A small-molecule ligand and the protein it binds are described below.
Small molecule (SMILES): COc1ccc(C2=NN(C(C)C)C(=O)[C@@H]3CC=CC[C@H]23)cc1C#CC(=O)NCc1ccccc1

Sequence of chain 1.A:
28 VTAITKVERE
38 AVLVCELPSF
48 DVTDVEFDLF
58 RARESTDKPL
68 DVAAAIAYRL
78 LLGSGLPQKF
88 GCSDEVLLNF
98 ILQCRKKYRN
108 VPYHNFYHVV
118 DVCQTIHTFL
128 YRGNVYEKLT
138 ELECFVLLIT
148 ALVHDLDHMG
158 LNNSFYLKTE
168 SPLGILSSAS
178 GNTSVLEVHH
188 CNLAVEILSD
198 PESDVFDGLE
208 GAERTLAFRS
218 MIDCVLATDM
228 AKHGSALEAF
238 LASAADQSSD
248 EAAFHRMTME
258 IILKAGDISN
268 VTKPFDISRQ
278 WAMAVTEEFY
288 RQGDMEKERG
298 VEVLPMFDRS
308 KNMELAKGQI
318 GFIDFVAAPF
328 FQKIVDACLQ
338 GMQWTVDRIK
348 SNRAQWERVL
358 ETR

Binding-site contacts:
Ligand atom C6 contacts residue PHE319 of chain 1.A at 3.8 Å (hydrophobic).
Ligand atom C20 contacts residue MET227 of chain 1.A at 4.0 Å (hydrophobic).
Ligand atom C16 contacts residue PHE319 of chain 1.A at 3.6 Å (hydrophobic).
Ligand atom O1 contacts residue VAL282 of chain 1.A at 3.9 Å.
Ligand atom C17 contacts residue PHE319 of chain 1.A at 4.0 Å (hydrophobic).
Ligand atom C26 contacts residue ASP264 of chain 1.A at 3.5 Å.
Ligand atom C8 contacts residue GLN316 of chain 1.A at 3.7 Å.
Ligand atom C1 contacts residue GLN316 of chain 1.A at 3.9 Å.
Ligand atom C13 contacts residue GLY315 of chain 1.A at 3.9 Å.
Ligand atom O2 contacts residue GLN316 of chain 1.A at 2.9 Å (h-bond).
Ligand atom C9 contacts residue GLN316 of chain 1.A at 3.3 Å.
Ligand atom C17 contacts residue MET303 of chain 1.A at 3.9 Å (hydrophobic).
Ligand atom C2 contacts residue PHE319 of chain 1.A at 4.0 Å (hydrophobic).
Ligand atom C10 contacts residue GLN316 of chain 1.A at 3.5 Å.
Ligand atom C25 contacts residue MET227 of chain 1.A at 3.7 Å (hydrophobic).
Ligand atom C3 contacts residue ASN267 of chain 1.A at 3.8 Å.
Ligand atom O1 contacts residue GLN316 of chain 1.A at 3.4 Å (h-bond).
Ligand atom C11 contacts residue GLY315 of chain 1.A at 3.4 Å.
Ligand atom C1 contacts residue ALA279 of chain 1.A at 3.8 Å (hydrophobic).
Ligand atom C8 contacts residue PHE319 of chain 1.A at 4.0 Å (hydrophobic).
Ligand atom C10 contacts residue GLY315 of chain 1.A at 3.7 Å.
Ligand atom C22 contacts residue MET227 of chain 1.A at 3.6 Å (hydrophobic).
Ligand atom C2 contacts residue VAL282 of chain 1.A at 3.9 Å (hydrophobic).
Ligand atom N1 contacts residue GLY315 of chain 1.A at 4.0 Å.
Ligand atom C7 contacts residue VAL282 of chain 1.A at 4.0 Å (hydrophobic).
Ligand atom C14 contacts residue GLY318 of chain 1.A at 4.0 Å.
Ligand atom C27 contacts residue MET227 of chain 1.A at 3.9 Å (hydrophobic).
Ligand atom O2 contacts residue GLY315 of chain 1.A at 3.1 Å.
Ligand atom C13 contacts residue GLY318 of chain 1.A at 4.0 Å.
Ligand atom C15 contacts residue PHE319 of chain 1.A at 3.9 Å (hydrophobic).
Ligand atom C1 contacts residue ASN267 of chain 1.A at 3.4 Å.
Ligand atom C1 contacts residue VAL282 of chain 1.A at 4.0 Å (hydrophobic).
Ligand atom C14 contacts residue PHE319 of chain 1.A at 3.9 Å (hydrophobic).
Ligand atom O3 contacts residue MET227 of chain 1.A at 3.2 Å.
Ligand atom C12 contacts residue GLY315 of chain 1.A at 3.9 Å.
Ligand atom C13 contacts residue PHE319 of chain 1.A at 3.7 Å (hydrophobic).
Ligand atom C5 contacts residue PHE319 of chain 1.A at 4.0 Å (hydrophobic).
Ligand atom C27 contacts residue ILE265 of chain 1.A at 3.7 Å (hydrophobic).
Ligand atom C26 contacts residue MET227 of chain 1.A at 3.4 Å (hydrophobic).
Ligand atom C25 contacts residue ASP264 of chain 1.A at 3.7 Å.